The protein below binds the small molecule below.
Small molecule (SMILES): CC(=O)N[C@@H]1[C@@H](O)[C@H](O)[C@@H](CO)O[C@H]1O

Sequence of chain 51.K:
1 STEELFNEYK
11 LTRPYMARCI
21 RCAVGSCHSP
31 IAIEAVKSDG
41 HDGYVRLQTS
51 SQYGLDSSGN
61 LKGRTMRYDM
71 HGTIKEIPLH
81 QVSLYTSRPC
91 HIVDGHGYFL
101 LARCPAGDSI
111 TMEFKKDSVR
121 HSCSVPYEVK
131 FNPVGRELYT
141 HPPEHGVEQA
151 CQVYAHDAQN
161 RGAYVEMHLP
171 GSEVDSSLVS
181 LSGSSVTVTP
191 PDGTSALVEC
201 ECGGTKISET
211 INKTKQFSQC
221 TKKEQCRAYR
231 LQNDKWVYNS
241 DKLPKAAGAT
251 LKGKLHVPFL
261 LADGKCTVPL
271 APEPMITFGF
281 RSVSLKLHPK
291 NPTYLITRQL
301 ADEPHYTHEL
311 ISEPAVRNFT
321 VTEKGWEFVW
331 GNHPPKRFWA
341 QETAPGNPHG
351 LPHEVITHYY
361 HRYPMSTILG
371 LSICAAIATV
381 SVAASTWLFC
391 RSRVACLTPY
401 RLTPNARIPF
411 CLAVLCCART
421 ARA

Binding-site contacts:
Ligand atom C7 contacts residue ASN212 of chain 51.K at 3.7 Å.
Ligand atom C5 contacts residue ASN212 of chain 51.K at 3.7 Å.
Ligand atom C2 contacts residue ASN212 of chain 51.K at 2.5 Å.
Ligand atom C1 contacts residue ILE211 of chain 51.K at 4.2 Å (hydrophobic).
Ligand atom C4 contacts residue ASN212 of chain 51.K at 4.2 Å.
Ligand atom N2 contacts residue ILE211 of chain 51.K at 4.0 Å.
Ligand atom N2 contacts residue ASN212 of chain 51.K at 2.9 Å (h-bond).
Ligand atom C3 contacts residue ASN212 of chain 51.K at 3.8 Å.
Ligand atom C1 contacts residue ASN212 of chain 51.K at 1.4 Å.
Ligand atom O5 contacts residue ASN212 of chain 51.K at 2.4 Å (h-bond).
Ligand atom O7 contacts residue ASN212 of chain 51.K at 4.1 Å.